Binding-site contacts:
Ligand atom C8 contacts residue THR89 of chain 1.C at 3.8 Å.
Ligand atom C21 contacts residue GLY140 of chain 1.C at 3.5 Å.
Ligand atom O6 contacts residue LEU124 of chain 1.C at 3.2 Å.
Ligand atom OAP contacts residue ALA119 of chain 1.C at 3.6 Å.
Ligand atom OAP contacts residue LEU124 of chain 1.C at 3.8 Å.
Ligand atom C2 contacts residue LEU124 of chain 1.C at 3.8 Å (hydrophobic).
Ligand atom N7 contacts residue THR89 of chain 1.C at 3.5 Å (h-bond).
Ligand atom OAP contacts residue PHE115 of chain 1.C at 4.0 Å.
Ligand atom C19 contacts residue GLY52 of chain 1.C at 4.0 Å.
Ligand atom C11 contacts residue LEU50 of chain 1.C at 3.9 Å (hydrophobic).
Ligand atom C8 contacts residue ASP87 of chain 1.C at 3.3 Å.
Ligand atom C11 contacts residue TYR78 of chain 1.C at 3.9 Å (hydrophobic).
Ligand atom C10 contacts residue VAL90 of chain 1.C at 4.0 Å (hydrophobic).
Ligand atom O12 contacts residue TYR70 of chain 1.C at 3.9 Å.
Ligand atom C13 contacts residue LEU50 of chain 1.C at 3.7 Å (hydrophobic).
Ligand atom C17 contacts residue ALA64 of chain 1.C at 3.9 Å (hydrophobic).
Ligand atom C10 contacts residue THR89 of chain 1.C at 3.7 Å.
Ligand atom C5 contacts residue ASP87 of chain 1.C at 4.0 Å.
Ligand atom N7 contacts residue ASP87 of chain 1.C at 2.7 Å (salt-bridge).
Ligand atom C5 contacts residue TRP102 of chain 1.C at 3.6 Å (hydrophobic).
Ligand atom C13 contacts residue VAL90 of chain 1.C at 4.0 Å (hydrophobic).
Ligand atom C8 contacts residue TYR70 of chain 1.C at 4.0 Å (hydrophobic).
Ligand atom C14 contacts residue TYR78 of chain 1.C at 3.9 Å (hydrophobic).
Ligand atom C16 contacts residue ILE66 of chain 1.C at 3.5 Å (hydrophobic).
Ligand atom O6 contacts residue TRP74 of chain 1.C at 3.3 Å (h-bond).
Ligand atom C4 contacts residue PHE115 of chain 1.C at 3.9 Å (hydrophobic).
Ligand atom C1 contacts residue ASP87 of chain 1.C at 3.9 Å.
Ligand atom C4 contacts residue TYR107 of chain 1.C at 3.3 Å (hydrophobic).
Ligand atom C8 contacts residue SER143 of chain 1.C at 3.8 Å.
Ligand atom C10 contacts residue ASP87 of chain 1.C at 3.0 Å.
Ligand atom O6 contacts residue TYR70 of chain 1.C at 3.9 Å.
Ligand atom O12 contacts residue TYR78 of chain 1.C at 4.0 Å.
Ligand atom C5 contacts residue THR89 of chain 1.C at 4.0 Å.
Ligand atom C1 contacts residue TRP102 of chain 1.C at 3.8 Å (hydrophobic).
Ligand atom O9 contacts residue TYR70 of chain 1.C at 2.9 Å (h-bond).
Ligand atom C21 contacts residue LEU139 of chain 1.C at 3.6 Å (hydrophobic).
Ligand atom C21 contacts residue ALA141 of chain 1.C at 4.0 Å (hydrophobic).
Ligand atom O12 contacts residue LEU50 of chain 1.C at 3.5 Å.
Ligand atom O9 contacts residue SER143 of chain 1.C at 3.1 Å (h-bond).
Ligand atom C11 contacts residue ASP87 of chain 1.C at 3.9 Å.

A protein and the small-molecule ligand that binds it are described below.
Small molecule (SMILES): CCCCCCCCCC(=O)CC(=O)N[C@H]1CCOC1=O

Sequence of chain 1.C:
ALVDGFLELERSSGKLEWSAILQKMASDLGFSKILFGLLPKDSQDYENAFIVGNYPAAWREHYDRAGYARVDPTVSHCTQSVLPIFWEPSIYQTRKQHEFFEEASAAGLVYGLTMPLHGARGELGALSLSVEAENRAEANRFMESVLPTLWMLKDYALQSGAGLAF